A protein and the small-molecule ligand that binds it are described below.
Small molecule (SMILES): CC(=O)N[C@@H]1[C@@H](O)[C@H](O)[C@@H](CO)O[C@H]1O

Sequence of chain 1.A:
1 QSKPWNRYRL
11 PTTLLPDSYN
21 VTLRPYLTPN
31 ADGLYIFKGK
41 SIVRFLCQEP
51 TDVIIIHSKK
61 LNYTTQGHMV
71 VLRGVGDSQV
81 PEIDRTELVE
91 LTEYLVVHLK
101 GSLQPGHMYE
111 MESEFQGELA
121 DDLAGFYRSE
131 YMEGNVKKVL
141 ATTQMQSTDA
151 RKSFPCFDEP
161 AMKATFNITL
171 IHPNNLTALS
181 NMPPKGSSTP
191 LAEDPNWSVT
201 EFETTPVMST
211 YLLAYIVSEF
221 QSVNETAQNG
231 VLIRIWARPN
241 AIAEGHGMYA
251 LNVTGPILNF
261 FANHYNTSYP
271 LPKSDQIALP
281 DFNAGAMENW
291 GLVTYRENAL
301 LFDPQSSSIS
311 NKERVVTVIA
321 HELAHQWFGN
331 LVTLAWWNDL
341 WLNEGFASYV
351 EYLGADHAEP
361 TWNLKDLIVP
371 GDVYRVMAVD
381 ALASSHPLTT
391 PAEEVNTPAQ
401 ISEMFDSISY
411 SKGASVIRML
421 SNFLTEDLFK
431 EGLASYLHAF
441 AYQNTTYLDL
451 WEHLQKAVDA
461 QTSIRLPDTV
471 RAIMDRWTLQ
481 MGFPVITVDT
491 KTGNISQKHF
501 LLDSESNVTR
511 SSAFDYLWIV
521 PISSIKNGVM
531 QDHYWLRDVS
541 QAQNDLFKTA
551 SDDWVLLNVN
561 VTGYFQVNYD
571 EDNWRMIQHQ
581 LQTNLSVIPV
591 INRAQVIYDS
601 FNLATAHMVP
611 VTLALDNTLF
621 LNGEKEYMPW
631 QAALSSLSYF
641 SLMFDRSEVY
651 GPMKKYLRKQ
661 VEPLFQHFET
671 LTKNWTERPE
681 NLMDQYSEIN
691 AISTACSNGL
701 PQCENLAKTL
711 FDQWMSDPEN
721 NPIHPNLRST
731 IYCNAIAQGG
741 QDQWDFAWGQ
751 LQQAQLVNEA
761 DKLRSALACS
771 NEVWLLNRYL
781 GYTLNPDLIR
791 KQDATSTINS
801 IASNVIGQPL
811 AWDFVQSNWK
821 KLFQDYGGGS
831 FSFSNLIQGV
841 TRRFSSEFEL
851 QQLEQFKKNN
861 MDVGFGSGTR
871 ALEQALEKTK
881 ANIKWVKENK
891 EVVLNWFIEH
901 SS

Binding-site contacts:
Ligand atom C3 contacts residue ASN584 of chain 1.A at 3.9 Å.
Ligand atom C4 contacts residue ASN584 of chain 1.A at 4.3 Å.
Ligand atom O5 contacts residue ASN584 of chain 1.A at 2.3 Å (h-bond).
Ligand atom C1 contacts residue SER586 of chain 1.A at 4.5 Å.
Ligand atom O5 contacts residue SER586 of chain 1.A at 4.4 Å.
Ligand atom N2 contacts residue ASN584 of chain 1.A at 3.0 Å (h-bond).
Ligand atom O6 contacts residue VAL587 of chain 1.A at 4.2 Å.
Ligand atom C5 contacts residue SER586 of chain 1.A at 4.3 Å.
Ligand atom C7 contacts residue ASN584 of chain 1.A at 3.1 Å.
Ligand atom C2 contacts residue ASN584 of chain 1.A at 2.5 Å.
Ligand atom C1 contacts residue ASN584 of chain 1.A at 1.5 Å.
Ligand atom O5 contacts residue VAL587 of chain 1.A at 4.1 Å.
Ligand atom C8 contacts residue ASN584 of chain 1.A at 4.4 Å.
Ligand atom C5 contacts residue ASN584 of chain 1.A at 3.7 Å.
Ligand atom O7 contacts residue ASN584 of chain 1.A at 2.8 Å (h-bond).